Binding-site contacts:
Ligand atom C8 contacts residue TYR28 of chain 1.B at 3.9 Å (hydrophobic).
Ligand atom N2 contacts residue TYR28 of chain 1.B at 3.5 Å.
Ligand atom C3 contacts residue ASN61 of chain 1.B at 3.8 Å.
Ligand atom C1 contacts residue TYR28 of chain 1.B at 3.8 Å (hydrophobic).
Ligand atom O7 contacts residue ASN61 of chain 1.B at 4.2 Å.
Ligand atom O6 contacts residue ASN61 of chain 1.B at 4.0 Å.
Ligand atom C5 contacts residue ASN61 of chain 1.B at 3.7 Å.
Ligand atom C4 contacts residue ASN61 of chain 1.B at 4.2 Å.
Ligand atom C7 contacts residue TYR28 of chain 1.B at 4.2 Å (hydrophobic).
Ligand atom C2 contacts residue ASN61 of chain 1.B at 2.4 Å.
Ligand atom C7 contacts residue ASN61 of chain 1.B at 3.7 Å.
Ligand atom C1 contacts residue ASN61 of chain 1.B at 1.4 Å.
Ligand atom O5 contacts residue ASN61 of chain 1.B at 2.4 Å (h-bond).
Ligand atom N2 contacts residue ASN61 of chain 1.B at 2.8 Å (h-bond).
Ligand atom C2 contacts residue TYR28 of chain 1.B at 4.2 Å (hydrophobic).

Sequence of chain 1.B:
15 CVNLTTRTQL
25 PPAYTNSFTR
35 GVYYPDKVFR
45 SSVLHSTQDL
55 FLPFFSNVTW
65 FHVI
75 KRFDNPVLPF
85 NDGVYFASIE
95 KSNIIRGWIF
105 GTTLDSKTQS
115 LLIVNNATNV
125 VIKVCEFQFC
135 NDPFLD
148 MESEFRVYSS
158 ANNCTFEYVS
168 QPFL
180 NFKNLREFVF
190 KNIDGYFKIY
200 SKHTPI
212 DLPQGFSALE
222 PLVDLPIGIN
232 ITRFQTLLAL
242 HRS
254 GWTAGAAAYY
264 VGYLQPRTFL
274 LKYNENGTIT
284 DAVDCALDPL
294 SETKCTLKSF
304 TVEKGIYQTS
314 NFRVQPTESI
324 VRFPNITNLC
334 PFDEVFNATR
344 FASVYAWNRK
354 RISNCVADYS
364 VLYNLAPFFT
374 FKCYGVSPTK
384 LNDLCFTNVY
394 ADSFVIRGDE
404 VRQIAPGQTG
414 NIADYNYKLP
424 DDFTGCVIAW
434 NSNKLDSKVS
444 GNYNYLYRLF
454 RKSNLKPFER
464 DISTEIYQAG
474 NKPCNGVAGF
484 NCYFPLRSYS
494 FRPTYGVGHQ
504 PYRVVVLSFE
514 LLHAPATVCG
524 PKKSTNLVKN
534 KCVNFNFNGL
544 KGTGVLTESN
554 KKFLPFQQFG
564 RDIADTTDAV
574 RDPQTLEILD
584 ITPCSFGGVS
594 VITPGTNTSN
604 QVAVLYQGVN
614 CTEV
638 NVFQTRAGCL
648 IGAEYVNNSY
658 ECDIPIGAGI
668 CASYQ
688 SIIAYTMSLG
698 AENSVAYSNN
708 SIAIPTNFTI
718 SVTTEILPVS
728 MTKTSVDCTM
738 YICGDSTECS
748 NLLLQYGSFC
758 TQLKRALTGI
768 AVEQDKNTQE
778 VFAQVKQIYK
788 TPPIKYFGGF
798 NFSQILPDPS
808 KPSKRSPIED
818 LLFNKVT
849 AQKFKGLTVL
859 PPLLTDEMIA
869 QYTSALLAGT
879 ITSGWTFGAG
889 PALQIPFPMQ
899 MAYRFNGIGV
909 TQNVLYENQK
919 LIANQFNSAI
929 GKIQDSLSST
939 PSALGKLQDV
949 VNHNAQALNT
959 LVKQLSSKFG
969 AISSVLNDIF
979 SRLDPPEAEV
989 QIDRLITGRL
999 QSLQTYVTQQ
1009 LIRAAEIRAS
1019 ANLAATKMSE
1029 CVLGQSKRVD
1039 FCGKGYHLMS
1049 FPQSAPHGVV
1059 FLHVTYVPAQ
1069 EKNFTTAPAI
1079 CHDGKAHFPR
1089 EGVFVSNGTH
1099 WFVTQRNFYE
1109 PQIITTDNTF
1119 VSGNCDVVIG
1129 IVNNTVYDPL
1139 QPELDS

A small-molecule ligand and the protein it binds are described below.
Small molecule (SMILES): CC(=O)N[C@@H]1[C@@H](O)[C@H](O)[C@@H](CO)O[C@H]1O